This small molecule binds to this protein.
Small molecule (SMILES): CC(=O)N[C@H]1[C@H](O[C@H]2[C@H](O)[C@@H](NC(C)=O)CO[C@@H]2CO)O[C@H](CO)[C@@H](O)[C@@H]1O

Sequence of chain 34.J:
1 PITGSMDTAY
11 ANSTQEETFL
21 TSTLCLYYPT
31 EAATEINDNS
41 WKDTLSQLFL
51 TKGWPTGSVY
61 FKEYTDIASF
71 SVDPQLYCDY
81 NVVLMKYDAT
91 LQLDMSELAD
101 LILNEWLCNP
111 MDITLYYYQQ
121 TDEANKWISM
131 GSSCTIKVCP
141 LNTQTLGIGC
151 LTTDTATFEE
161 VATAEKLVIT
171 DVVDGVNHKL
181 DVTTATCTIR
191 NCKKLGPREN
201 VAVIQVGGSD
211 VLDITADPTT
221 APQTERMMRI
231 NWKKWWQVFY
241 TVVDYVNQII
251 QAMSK

Binding-site contacts:
Ligand atom N2 contacts residue ASN12 of chain 34.J at 3.8 Å.
Ligand atom C2 contacts residue ASN12 of chain 34.J at 3.2 Å.
Ligand atom C5 contacts residue ASN12 of chain 34.J at 4.1 Å.
Ligand atom C1 contacts residue ASN12 of chain 34.J at 2.1 Å.
Ligand atom O7 contacts residue ASN12 of chain 34.J at 3.7 Å.
Ligand atom C7 contacts residue ASN12 of chain 34.J at 3.9 Å.
Ligand atom O5 contacts residue ASN12 of chain 34.J at 2.7 Å (h-bond).